A small-molecule ligand and the protein it binds are described below.
Small molecule (SMILES): O=C(O)CCC(=O)C(=O)O

Binding-site contacts:
Ligand atom O4 contacts residue SER240 of chain 1.A at 2.6 Å (h-bond).
Ligand atom C4 contacts residue TYR154 of chain 1.A at 4.1 Å (hydrophobic).
Ligand atom O2 contacts residue HIS169 of chain 1.A at 4.5 Å.
Ligand atom C1 contacts residue PHE244 of chain 1.A at 3.9 Å (hydrophobic).
Ligand atom C2 contacts residue MG1 of chain 1.D at 3.2 Å.
Ligand atom C1 contacts residue MG1 of chain 1.D at 3.1 Å.
Ligand atom O3 contacts residue SER240 of chain 1.A at 3.8 Å.
Ligand atom C3 contacts residue ASN152 of chain 1.A at 4.1 Å.
Ligand atom C5 contacts residue ASP180 of chain 1.A at 4.1 Å.
Ligand atom O1 contacts residue MG1 of chain 1.D at 4.3 Å.
Ligand atom O2 contacts residue PHE244 of chain 1.A at 3.4 Å.
Ligand atom O5 contacts residue HIS228 of chain 1.A at 3.7 Å.
Ligand atom C5 contacts residue ARG238 of chain 1.A at 3.5 Å.
Ligand atom O3 contacts residue ASP180 of chain 1.A at 3.0 Å (salt-bridge).
Ligand atom O3 contacts residue ARG238 of chain 1.A at 2.7 Å (salt-bridge).
Ligand atom O1 contacts residue ALA242 of chain 1.A at 3.7 Å.
Ligand atom C5 contacts residue TYR154 of chain 1.A at 3.7 Å (hydrophobic).
Ligand atom C3 contacts residue TYR154 of chain 1.A at 3.6 Å (hydrophobic).
Ligand atom O1 contacts residue ASN152 of chain 1.A at 3.4 Å (h-bond).
Ligand atom C2 contacts residue LEU178 of chain 1.A at 4.5 Å (hydrophobic).
Ligand atom C2 contacts residue TYR154 of chain 1.A at 4.4 Å (hydrophobic).
Ligand atom O2 contacts residue ASP171 of chain 1.A at 3.7 Å.
Ligand atom O1 contacts residue PHE244 of chain 1.A at 3.7 Å.
Ligand atom O5 contacts residue MG1 of chain 1.D at 2.5 Å.
Ligand atom O4 contacts residue TYR154 of chain 1.A at 2.8 Å (h-bond).
Ligand atom O3 contacts residue LEU178 of chain 1.A at 4.2 Å.
Ligand atom O4 contacts residue ASN152 of chain 1.A at 4.4 Å.
Ligand atom C5 contacts residue LEU178 of chain 1.A at 4.1 Å (hydrophobic).
Ligand atom C4 contacts residue LEU178 of chain 1.A at 3.6 Å (hydrophobic).
Ligand atom C5 contacts residue SER240 of chain 1.A at 3.3 Å.
Ligand atom O2 contacts residue MG1 of chain 1.D at 2.3 Å.
Ligand atom C3 contacts residue SER240 of chain 1.A at 3.7 Å.
Ligand atom C4 contacts residue SER240 of chain 1.A at 4.0 Å.
Ligand atom C4 contacts residue LEU187 of chain 1.A at 4.3 Å (hydrophobic).
Ligand atom C3 contacts residue LEU178 of chain 1.A at 3.6 Å (hydrophobic).
Ligand atom C1 contacts residue ASN152 of chain 1.A at 4.5 Å.
Ligand atom O5 contacts residue HIS169 of chain 1.A at 4.2 Å.
Ligand atom C1 contacts residue ALA242 of chain 1.A at 4.3 Å (hydrophobic).
Ligand atom O4 contacts residue ARG238 of chain 1.A at 3.6 Å (salt-bridge).

Sequence of chain 1.A:
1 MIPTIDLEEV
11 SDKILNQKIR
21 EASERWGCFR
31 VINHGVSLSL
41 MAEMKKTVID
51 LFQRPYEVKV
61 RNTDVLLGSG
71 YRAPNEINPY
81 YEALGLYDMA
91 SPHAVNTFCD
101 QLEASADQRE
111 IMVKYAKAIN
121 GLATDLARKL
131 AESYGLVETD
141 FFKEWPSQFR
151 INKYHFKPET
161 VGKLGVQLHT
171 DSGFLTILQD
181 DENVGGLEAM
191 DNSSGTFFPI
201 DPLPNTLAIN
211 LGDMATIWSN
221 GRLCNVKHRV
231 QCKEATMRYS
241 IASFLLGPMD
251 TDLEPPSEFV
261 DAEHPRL